Sequence of chain 1.B:
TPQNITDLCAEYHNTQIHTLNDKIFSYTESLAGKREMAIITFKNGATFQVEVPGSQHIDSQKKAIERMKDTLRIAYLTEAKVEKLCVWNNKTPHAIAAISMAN

The small molecule below binds the protein below.
Small molecule (SMILES): CC(=O)N[C@H]1[C@H](O[C@@H]2[C@H](O[C@]3(C(=O)O)C[C@H](O)[C@@H](NC(C)=O)[C@H]([C@H](O)[C@H](O)CO)O3)[C@@H](O)[C@H](O[C@H]3[C@H](O)[C@@H](O)[C@H](O)O[C@@H]3CO)O[C@@H]2CO)O[C@H](CO)[C@H](O)[C@@H]1O[C@@H]1O[C@H](CO)[C@H](O)[C@H](O)[C@H]1O[C@@H]1O[C@@H](C)[C@@H](O)[C@@H](O)[C@@H]1O

Sequence of chain 1.A:
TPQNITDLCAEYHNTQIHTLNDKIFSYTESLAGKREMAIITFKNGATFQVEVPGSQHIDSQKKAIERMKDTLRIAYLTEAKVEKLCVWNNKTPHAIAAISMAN

Binding-site contacts:
Ligand atom C6 contacts residue HIS57 of chain 1.A at 3.8 Å.
Ligand atom O4 contacts residue GLU51 of chain 1.A at 2.6 Å (salt-bridge).
Ligand atom O2 contacts residue ASN14 of chain 1.A at 3.4 Å (h-bond).
Ligand atom C6 contacts residue TYR12 of chain 1.A at 3.7 Å (hydrophobic).
Ligand atom O1B contacts residue HIS13 of chain 1.A at 2.7 Å (h-bond).
Ligand atom O5 contacts residue GLN56 of chain 1.A at 3.8 Å.
Ligand atom O7 contacts residue LYS34 of chain 1.B at 3.5 Å.
Ligand atom O3 contacts residue LYS91 of chain 1.A at 2.9 Å (salt-bridge).
Ligand atom C8 contacts residue ASN14 of chain 1.A at 3.9 Å.
Ligand atom O9 contacts residue ILE58 of chain 1.A at 3.5 Å.
Ligand atom C5 contacts residue GLN56 of chain 1.A at 3.9 Å.
Ligand atom O10 contacts residue LYS34 of chain 1.B at 3.5 Å.
Ligand atom O4 contacts residue GLN56 of chain 1.A at 3.3 Å.
Ligand atom O1B contacts residue TYR12 of chain 1.A at 3.4 Å.
Ligand atom C3 contacts residue TRP88 of chain 1.A at 3.7 Å (hydrophobic).
Ligand atom C4 contacts residue GLU11 of chain 1.A at 3.2 Å.
Ligand atom C6 contacts residue TRP88 of chain 1.A at 3.7 Å (hydrophobic).
Ligand atom C4 contacts residue TRP88 of chain 1.A at 3.7 Å (hydrophobic).
Ligand atom C7 contacts residue TYR12 of chain 1.A at 3.9 Å (hydrophobic).
Ligand atom C5 contacts residue GLU11 of chain 1.A at 3.8 Å.
Ligand atom O6 contacts residue TRP88 of chain 1.A at 3.7 Å.
Ligand atom O4 contacts residue GLN56 of chain 1.A at 3.7 Å.
Ligand atom O2 contacts residue HIS13 of chain 1.A at 3.6 Å.
Ligand atom O4 contacts residue GLU11 of chain 1.A at 3.2 Å (salt-bridge).
Ligand atom O4 contacts residue LYS91 of chain 1.A at 2.9 Å (salt-bridge).
Ligand atom C6 contacts residue GLN56 of chain 1.A at 3.8 Å.
Ligand atom C5 contacts residue TRP88 of chain 1.A at 3.6 Å (hydrophobic).
Ligand atom C7 contacts residue GLY33 of chain 1.B at 3.8 Å.
Ligand atom C3 contacts residue LYS91 of chain 1.A at 3.7 Å.
Ligand atom C4 contacts residue GLN56 of chain 1.A at 3.2 Å.
Ligand atom C4 contacts residue GLU51 of chain 1.A at 3.4 Å.
Ligand atom C4 contacts residue LYS91 of chain 1.A at 3.8 Å.
Ligand atom C8 contacts residue HIS13 of chain 1.A at 3.8 Å.
Ligand atom O6 contacts residue ILE58 of chain 1.A at 3.5 Å.
Ligand atom C11 contacts residue TYR12 of chain 1.A at 3.5 Å (hydrophobic).
Ligand atom O6 contacts residue GLN61 of chain 1.A at 3.1 Å (h-bond).
Ligand atom N5 contacts residue GLU11 of chain 1.A at 3.1 Å (salt-bridge).
Ligand atom O1A contacts residue TYR12 of chain 1.A at 3.8 Å.
Ligand atom C9 contacts residue GLY33 of chain 1.B at 3.7 Å.
Ligand atom N5 contacts residue TYR12 of chain 1.A at 3.7 Å.